Binding-site contacts:
Ligand atom O3 contacts residue ASP57 of chain 1.B at 2.7 Å (salt-bridge).
Ligand atom N2 contacts residue HIS33 of chain 1.B at 3.1 Å (h-bond).
Ligand atom O5 contacts residue HIS249 of chain 1.B at 3.5 Å.
Ligand atom O6 contacts residue PHE31 of chain 1.B at 2.5 Å (h-bond).
Ligand atom C8 contacts residue HIS33 of chain 1.B at 3.3 Å.
Ligand atom C1 contacts residue ASN58 of chain 1.D at 1.4 Å.
Ligand atom O3 contacts residue TRP50 of chain 1.B at 3.4 Å.
Ligand atom O6 contacts residue ARG110 of chain 1.B at 3.1 Å.
Ligand atom C7 contacts residue SER52 of chain 1.B at 3.3 Å.
Ligand atom C4 contacts residue ASP57 of chain 1.B at 3.1 Å.
Ligand atom C3 contacts residue ASP57 of chain 1.B at 3.4 Å.
Ligand atom C1 contacts residue ARG110 of chain 1.B at 3.5 Å.
Ligand atom C2 contacts residue GLY112 of chain 1.B at 3.2 Å.
Ligand atom O5 contacts residue ASN58 of chain 1.D at 2.4 Å (h-bond).
Ligand atom C7 contacts residue SER17 of chain 1.A at 3.4 Å.
Ligand atom O7 contacts residue HIS33 of chain 1.B at 3.4 Å.
Ligand atom O2 contacts residue HIS249 of chain 1.B at 3.5 Å.
Ligand atom C1 contacts residue GLY112 of chain 1.B at 3.6 Å.
Ligand atom O3 contacts residue HIS33 of chain 1.B at 2.7 Å (h-bond).
Ligand atom O2 contacts residue SER113 of chain 1.B at 3.4 Å (h-bond).
Ligand atom O7 contacts residue SER52 of chain 1.B at 2.7 Å (h-bond).
Ligand atom C2 contacts residue ASN58 of chain 1.D at 2.4 Å.
Ligand atom O3 contacts residue SER113 of chain 1.B at 3.5 Å (h-bond).
Ligand atom O2 contacts residue THR115 of chain 1.B at 3.2 Å (h-bond).
Ligand atom O2 contacts residue GLY112 of chain 1.B at 2.8 Å (h-bond).
Ligand atom C6 contacts residue PHE31 of chain 1.B at 3.3 Å (hydrophobic).
Ligand atom C8 contacts residue SER52 of chain 1.B at 3.2 Å.
Ligand atom O4 contacts residue ASP57 of chain 1.B at 2.8 Å (salt-bridge).
Ligand atom O7 contacts residue SER17 of chain 1.A at 2.8 Å (h-bond).
Ligand atom C3 contacts residue TRP50 of chain 1.B at 3.5 Å (hydrophobic).
Ligand atom O5 contacts residue ARG110 of chain 1.B at 3.2 Å (salt-bridge).
Ligand atom C8 contacts residue SER17 of chain 1.A at 3.2 Å.
Ligand atom C7 contacts residue ASN58 of chain 1.D at 3.6 Å.
Ligand atom C3 contacts residue HIS33 of chain 1.B at 3.6 Å.
Ligand atom C5 contacts residue TYR54 of chain 1.B at 3.5 Å (hydrophobic).
Ligand atom N2 contacts residue ASN58 of chain 1.D at 2.9 Å (h-bond).
Ligand atom C7 contacts residue HIS33 of chain 1.B at 3.0 Å.
Ligand atom C3 contacts residue TYR54 of chain 1.B at 3.6 Å (hydrophobic).
Ligand atom C6 contacts residue ASN30 of chain 1.B at 3.1 Å.
Ligand atom C5 contacts residue ARG110 of chain 1.B at 3.4 Å.

Sequence of chain 1.D:
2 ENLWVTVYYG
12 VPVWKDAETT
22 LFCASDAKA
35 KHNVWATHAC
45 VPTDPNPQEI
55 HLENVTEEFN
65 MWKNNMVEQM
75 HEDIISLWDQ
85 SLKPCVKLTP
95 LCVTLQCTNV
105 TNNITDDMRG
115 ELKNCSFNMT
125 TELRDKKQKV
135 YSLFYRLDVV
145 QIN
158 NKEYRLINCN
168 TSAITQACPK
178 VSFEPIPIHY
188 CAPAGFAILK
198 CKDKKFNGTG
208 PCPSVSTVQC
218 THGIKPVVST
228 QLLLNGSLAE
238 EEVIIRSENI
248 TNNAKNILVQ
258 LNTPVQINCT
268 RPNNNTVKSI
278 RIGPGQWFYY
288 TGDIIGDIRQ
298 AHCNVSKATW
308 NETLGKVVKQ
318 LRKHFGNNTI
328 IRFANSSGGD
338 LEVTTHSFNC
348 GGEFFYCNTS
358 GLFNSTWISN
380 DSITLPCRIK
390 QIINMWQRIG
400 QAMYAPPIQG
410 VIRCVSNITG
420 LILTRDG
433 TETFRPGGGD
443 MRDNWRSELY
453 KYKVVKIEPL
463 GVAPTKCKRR

Sequence of chain 1.B:
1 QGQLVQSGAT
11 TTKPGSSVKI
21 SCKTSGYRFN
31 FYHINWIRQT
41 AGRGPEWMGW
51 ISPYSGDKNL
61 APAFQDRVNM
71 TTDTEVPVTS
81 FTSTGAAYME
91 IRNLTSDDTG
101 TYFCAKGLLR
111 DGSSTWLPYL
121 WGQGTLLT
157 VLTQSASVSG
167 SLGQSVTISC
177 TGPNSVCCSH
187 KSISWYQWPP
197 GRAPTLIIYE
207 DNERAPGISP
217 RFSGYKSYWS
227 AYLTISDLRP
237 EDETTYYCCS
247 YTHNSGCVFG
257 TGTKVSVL

Sequence of chain 1.A:
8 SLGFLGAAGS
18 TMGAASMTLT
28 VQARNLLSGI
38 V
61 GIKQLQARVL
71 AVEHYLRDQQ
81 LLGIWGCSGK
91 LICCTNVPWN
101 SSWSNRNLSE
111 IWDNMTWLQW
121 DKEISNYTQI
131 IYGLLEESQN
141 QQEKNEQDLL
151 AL

A small-molecule ligand and the protein it binds are described below.
Small molecule (SMILES): CC(=O)N[C@H]1[C@H](O[C@H]2[C@H](O)[C@@H](NC(C)=O)CO[C@@H]2CO)O[C@H](CO)[C@@H](O[C@@H]2O[C@H](CO[C@H]3O[C@H](CO)[C@@H](O)[C@H](O)[C@@H]3O)[C@@H](O)[C@H](O[C@H]3O[C@H](CO)[C@@H](O)[C@H](O)[C@@H]3O)[C@@H]2O)[C@@H]1O